Binding-site contacts:
Ligand atom N1 contacts residue ASN142 of chain 2.A at 3.6 Å.
Ligand atom N2 contacts residue PHE140 of chain 2.A at 3.9 Å.
Ligand atom C2 contacts residue LEU141 of chain 2.A at 3.7 Å (hydrophobic).
Ligand atom N1 contacts residue GLU166 of chain 2.A at 3.8 Å.
Ligand atom C13 contacts residue MET165 of chain 2.A at 3.8 Å (hydrophobic).
Ligand atom C2 contacts residue PHE140 of chain 2.A at 3.9 Å (hydrophobic).
Ligand atom N2 contacts residue HIS163 of chain 2.A at 2.7 Å (h-bond).
Ligand atom C4 contacts residue HIS163 of chain 2.A at 3.4 Å.
Ligand atom C14 contacts residue HIS41 of chain 2.A at 3.9 Å.
Ligand atom C8 contacts residue DMS1 of chain 2.F at 3.8 Å.
Ligand atom CL contacts residue MET165 of chain 2.A at 3.8 Å.
Ligand atom O contacts residue GLU166 of chain 2.A at 3.0 Å (salt-bridge).
Ligand atom CL contacts residue ASP187 of chain 2.A at 3.2 Å.
Ligand atom N2 contacts residue GLU166 of chain 2.A at 3.8 Å.
Ligand atom O contacts residue MET165 of chain 2.A at 3.4 Å.
Ligand atom C3 contacts residue LEU141 of chain 2.A at 3.7 Å (hydrophobic).
Ligand atom C12 contacts residue MET49 of chain 2.A at 3.4 Å (hydrophobic).
Ligand atom C11 contacts residue ARG188 of chain 2.A at 3.7 Å.
Ligand atom O1 contacts residue GLN189 of chain 2.A at 3.6 Å.
Ligand atom C11 contacts residue MET49 of chain 2.A at 3.7 Å (hydrophobic).
Ligand atom C9 contacts residue GLN189 of chain 2.A at 3.6 Å.
Ligand atom C12 contacts residue ASP187 of chain 2.A at 3.8 Å.
Ligand atom C12 contacts residue MET165 of chain 2.A at 3.5 Å (hydrophobic).
Ligand atom C3 contacts residue HIS163 of chain 2.A at 3.8 Å.
Ligand atom C3 contacts residue PHE140 of chain 2.A at 3.4 Å (hydrophobic).
Ligand atom C7 contacts residue DMS1 of chain 2.F at 3.7 Å.
Ligand atom C1 contacts residue ASN142 of chain 2.A at 3.8 Å.
Ligand atom CL contacts residue HIS164 of chain 2.A at 3.6 Å.
Ligand atom C contacts residue ASN142 of chain 2.A at 3.5 Å.
Ligand atom C14 contacts residue HIS164 of chain 2.A at 3.4 Å.
Ligand atom CL contacts residue HIS41 of chain 2.A at 3.2 Å.
Ligand atom C12 contacts residue ARG188 of chain 2.A at 3.7 Å.
Ligand atom C4 contacts residue GLU166 of chain 2.A at 3.8 Å.
Ligand atom C4 contacts residue CYS145 of chain 2.A at 3.6 Å (hydrophobic).
Ligand atom C13 contacts residue MET49 of chain 2.A at 3.7 Å (hydrophobic).
Ligand atom N1 contacts residue SER1 of chain 1.A at 3.6 Å.
Ligand atom N1 contacts residue LEU141 of chain 2.A at 3.6 Å.
Ligand atom N1 contacts residue PHE140 of chain 2.A at 3.7 Å.
Ligand atom C11 contacts residue GLN189 of chain 2.A at 3.6 Å.
Ligand atom C3 contacts residue GLU166 of chain 2.A at 3.6 Å.

Sequence of chain 1.A:
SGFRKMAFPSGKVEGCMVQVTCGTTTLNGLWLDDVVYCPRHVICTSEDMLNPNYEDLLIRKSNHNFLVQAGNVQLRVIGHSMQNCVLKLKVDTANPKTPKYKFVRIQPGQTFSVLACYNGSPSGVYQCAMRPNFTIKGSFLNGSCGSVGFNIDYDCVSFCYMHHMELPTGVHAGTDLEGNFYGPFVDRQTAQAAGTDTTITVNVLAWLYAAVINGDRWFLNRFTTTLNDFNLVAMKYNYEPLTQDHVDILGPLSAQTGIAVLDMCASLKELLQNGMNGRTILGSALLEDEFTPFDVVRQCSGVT

This protein binds this small molecule.
Small molecule (SMILES): Cn1cnc2cncc(NC(=O)[C@@H]3CCOc4ccc(Cl)cc43)c21

Sequence of chain 2.A:
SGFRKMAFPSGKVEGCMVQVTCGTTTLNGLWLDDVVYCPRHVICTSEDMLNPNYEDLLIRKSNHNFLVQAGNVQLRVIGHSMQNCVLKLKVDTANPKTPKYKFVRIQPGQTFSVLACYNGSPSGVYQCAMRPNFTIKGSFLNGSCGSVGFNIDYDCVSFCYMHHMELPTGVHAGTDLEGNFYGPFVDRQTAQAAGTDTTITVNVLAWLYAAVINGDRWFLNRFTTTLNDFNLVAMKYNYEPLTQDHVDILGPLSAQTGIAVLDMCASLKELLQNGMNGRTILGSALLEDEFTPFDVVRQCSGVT